Binding-site contacts:
Ligand atom O2 contacts residue THR26 of chain 2.A at 4.3 Å.
Ligand atom O3 contacts residue GLY143 of chain 2.A at 3.8 Å.
Ligand atom N2 contacts residue THR25 of chain 2.A at 4.4 Å.
Ligand atom C7 contacts residue THR26 of chain 2.A at 4.1 Å.
Ligand atom C8 contacts residue CYS145 of chain 2.A at 1.6 Å (hydrophobic).
Ligand atom C7 contacts residue HIS41 of chain 2.A at 4.3 Å.
Ligand atom N1 contacts residue ASN142 of chain 2.A at 3.7 Å.
Ligand atom C3 contacts residue GLY143 of chain 2.A at 3.8 Å.
Ligand atom C5 contacts residue ASN142 of chain 2.A at 3.5 Å.
Ligand atom N1 contacts residue GLY143 of chain 2.A at 3.5 Å (h-bond).
Ligand atom C1 contacts residue THR24 of chain 2.A at 4.1 Å.
Ligand atom O1 contacts residue THR25 of chain 2.A at 3.3 Å.
Ligand atom C4 contacts residue GLY143 of chain 2.A at 3.6 Å.
Ligand atom C6 contacts residue ASN142 of chain 2.A at 4.4 Å.
Ligand atom C3 contacts residue THR26 of chain 2.A at 3.3 Å.
Ligand atom C8 contacts residue GLY143 of chain 2.A at 3.9 Å.
Ligand atom C9 contacts residue GLY143 of chain 2.A at 3.1 Å.
Ligand atom N2 contacts residue CYS145 of chain 2.A at 4.1 Å.
Ligand atom C6 contacts residue GLY143 of chain 2.A at 3.5 Å.
Ligand atom N2 contacts residue LEU27 of chain 2.A at 4.3 Å.
Ligand atom O1 contacts residue THR24 of chain 2.A at 3.9 Å.
Ligand atom C6 contacts residue THR26 of chain 2.A at 3.6 Å.
Ligand atom C7 contacts residue GLY143 of chain 2.A at 4.3 Å.
Ligand atom O2 contacts residue GLY143 of chain 2.A at 3.4 Å.
Ligand atom O2 contacts residue ASN142 of chain 2.A at 4.0 Å.
Ligand atom C8 contacts residue HIS41 of chain 2.A at 4.1 Å.
Ligand atom C2 contacts residue THR26 of chain 2.A at 3.7 Å.
Ligand atom C7 contacts residue CYS145 of chain 2.A at 3.0 Å (hydrophobic).
Ligand atom O3 contacts residue ASN142 of chain 2.A at 3.9 Å.
Ligand atom C9 contacts residue SER144 of chain 2.A at 3.3 Å.
Ligand atom C9 contacts residue CYS145 of chain 2.A at 2.1 Å (hydrophobic).
Ligand atom C1 contacts residue THR26 of chain 2.A at 3.9 Å.
Ligand atom C4 contacts residue ASN142 of chain 2.A at 3.7 Å.
Ligand atom C9 contacts residue THR26 of chain 2.A at 4.3 Å.
Ligand atom C8 contacts residue LEU27 of chain 2.A at 4.2 Å (hydrophobic).
Ligand atom C9 contacts residue LEU27 of chain 2.A at 3.8 Å (hydrophobic).
Ligand atom O1 contacts residue THR26 of chain 2.A at 2.9 Å (h-bond).
Ligand atom N2 contacts residue GLY143 of chain 2.A at 3.8 Å.
Ligand atom C5 contacts residue GLY143 of chain 2.A at 4.2 Å.
Ligand atom N2 contacts residue THR26 of chain 2.A at 3.0 Å (h-bond).

Sequence of chain 2.A:
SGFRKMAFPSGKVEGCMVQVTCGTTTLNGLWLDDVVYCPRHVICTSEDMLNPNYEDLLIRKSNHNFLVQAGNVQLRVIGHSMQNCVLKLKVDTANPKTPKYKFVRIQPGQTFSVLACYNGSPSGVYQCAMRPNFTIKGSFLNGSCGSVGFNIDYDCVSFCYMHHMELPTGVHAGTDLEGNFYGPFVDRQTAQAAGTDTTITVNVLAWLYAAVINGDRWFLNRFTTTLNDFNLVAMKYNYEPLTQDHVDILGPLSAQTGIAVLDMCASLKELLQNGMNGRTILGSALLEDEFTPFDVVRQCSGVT

The small molecule below binds the protein below.
Small molecule (SMILES): C=CCNC(=O)[C@H](NC(C)=O)[C@@H](C)O